Sequence of chain 1.C:
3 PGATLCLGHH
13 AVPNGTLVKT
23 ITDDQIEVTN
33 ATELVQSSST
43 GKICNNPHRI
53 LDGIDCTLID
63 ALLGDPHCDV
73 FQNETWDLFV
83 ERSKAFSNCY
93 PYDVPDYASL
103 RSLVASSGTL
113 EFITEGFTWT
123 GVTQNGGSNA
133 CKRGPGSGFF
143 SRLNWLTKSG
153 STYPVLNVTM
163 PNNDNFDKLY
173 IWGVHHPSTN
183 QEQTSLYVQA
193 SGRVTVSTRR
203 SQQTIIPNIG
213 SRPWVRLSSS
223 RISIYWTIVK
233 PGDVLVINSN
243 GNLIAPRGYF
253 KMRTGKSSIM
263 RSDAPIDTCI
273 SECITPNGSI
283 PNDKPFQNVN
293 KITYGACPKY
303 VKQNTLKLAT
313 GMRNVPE

Binding-site contacts:
Ligand atom C8 contacts residue GLN74 of chain 1.C at 3.2 Å.
Ligand atom C1 contacts residue ASN75 of chain 1.C at 1.4 Å.
Ligand atom C2 contacts residue ASN75 of chain 1.C at 2.4 Å.
Ligand atom C4 contacts residue ASN75 of chain 1.C at 4.3 Å.
Ligand atom C8 contacts residue ASN75 of chain 1.C at 4.3 Å.
Ligand atom N2 contacts residue ASN75 of chain 1.C at 2.9 Å (h-bond).
Ligand atom O5 contacts residue ASN75 of chain 1.C at 2.3 Å (h-bond).
Ligand atom O7 contacts residue ASN75 of chain 1.C at 3.0 Å (h-bond).
Ligand atom C5 contacts residue ASN75 of chain 1.C at 3.7 Å.
Ligand atom C3 contacts residue ASN75 of chain 1.C at 3.7 Å.
Ligand atom C5 contacts residue PHE114 of chain 1.C at 4.4 Å (hydrophobic).
Ligand atom C7 contacts residue ASN75 of chain 1.C at 3.1 Å.
Ligand atom O5 contacts residue PHE114 of chain 1.C at 4.4 Å.
Ligand atom O6 contacts residue GLU113 of chain 1.C at 3.9 Å.
Ligand atom C1 contacts residue PHE114 of chain 1.C at 3.9 Å (hydrophobic).

A protein and the small-molecule ligand that binds it are described below.
Small molecule (SMILES): CC(=O)N[C@@H]1[C@@H](O)[C@H](O)[C@@H](CO)O[C@H]1O